Binding-site contacts:
Ligand atom C24 contacts residue GLN15 of chain 1.D at 3.6 Å.
Ligand atom O1 contacts residue TYR222 of chain 1.D at 2.7 Å (h-bond).
Ligand atom C35 contacts residue ASP177 of chain 1.D at 3.8 Å.
Ligand atom C38 contacts residue PRO173 of chain 1.D at 3.4 Å (hydrophobic).
Ligand atom C15 contacts residue THR221 of chain 1.D at 3.6 Å.
Ligand atom C6 contacts residue PRO220 of chain 1.D at 3.6 Å (hydrophobic).
Ligand atom O2 contacts residue THR221 of chain 1.D at 2.4 Å (h-bond).
Ligand atom C20 contacts residue GLN15 of chain 1.D at 3.5 Å.
Ligand atom C37 contacts residue LYS174 of chain 1.D at 3.4 Å.
Ligand atom C8 contacts residue TYR222 of chain 1.D at 3.5 Å (hydrophobic).
Ligand atom C24 contacts residue GDP1 of chain 1.M at 3.5 Å.
Ligand atom C2 contacts residue TYR208 of chain 1.D at 3.9 Å (hydrophobic).
Ligand atom C19 contacts residue GLN15 of chain 1.D at 3.4 Å.
Ligand atom C4 contacts residue PRO220 of chain 1.D at 3.4 Å (hydrophobic).
Ligand atom C23 contacts residue GLN15 of chain 1.D at 4.0 Å.
Ligand atom N1 contacts residue TYR222 of chain 1.D at 3.6 Å.
Ligand atom C16 contacts residue GLY223 of chain 1.D at 4.0 Å.
Ligand atom C2 contacts residue PRO220 of chain 1.D at 4.0 Å (hydrophobic).
Ligand atom C22 contacts residue GLN11 of chain 1.D at 3.2 Å.
Ligand atom C12 contacts residue TYR222 of chain 1.D at 4.0 Å (hydrophobic).
Ligand atom C24 contacts residue TYR222 of chain 1.D at 3.4 Å (hydrophobic).
Ligand atom C23 contacts residue GDP1 of chain 1.M at 3.4 Å.
Ligand atom C21 contacts residue GLN11 of chain 1.D at 3.4 Å.
Ligand atom O2 contacts residue GLY223 of chain 1.D at 2.9 Å (h-bond).
Ligand atom N5 contacts residue ASP177 of chain 1.D at 2.7 Å (salt-bridge).
Ligand atom C3 contacts residue PRO220 of chain 1.D at 3.7 Å (hydrophobic).
Ligand atom O2 contacts residue TYR222 of chain 1.D at 3.2 Å (h-bond).
Ligand atom C23 contacts residue TYR222 of chain 1.D at 3.2 Å (hydrophobic).
Ligand atom C22 contacts residue TYR222 of chain 1.D at 3.8 Å (hydrophobic).
Ligand atom C5 contacts residue PRO220 of chain 1.D at 3.4 Å (hydrophobic).
Ligand atom C38 contacts residue ASP177 of chain 1.D at 3.6 Å.
Ligand atom O3 contacts residue GLY223 of chain 1.D at 3.2 Å.
Ligand atom C18 contacts residue GLN15 of chain 1.D at 3.3 Å.
Ligand atom C13 contacts residue THR221 of chain 1.D at 3.9 Å.
Ligand atom C16 contacts residue THR221 of chain 1.D at 3.4 Å.
Ligand atom O8 contacts residue ASP177 of chain 1.D at 3.7 Å.
Ligand atom O1 contacts residue THR221 of chain 1.D at 3.3 Å.
Ligand atom C1 contacts residue LYS174 of chain 1.D at 3.4 Å.
Ligand atom C14 contacts residue THR221 of chain 1.D at 3.8 Å.
Ligand atom C1 contacts residue VAL175 of chain 1.D at 3.6 Å (hydrophobic).

Sequence of chain 1.D:
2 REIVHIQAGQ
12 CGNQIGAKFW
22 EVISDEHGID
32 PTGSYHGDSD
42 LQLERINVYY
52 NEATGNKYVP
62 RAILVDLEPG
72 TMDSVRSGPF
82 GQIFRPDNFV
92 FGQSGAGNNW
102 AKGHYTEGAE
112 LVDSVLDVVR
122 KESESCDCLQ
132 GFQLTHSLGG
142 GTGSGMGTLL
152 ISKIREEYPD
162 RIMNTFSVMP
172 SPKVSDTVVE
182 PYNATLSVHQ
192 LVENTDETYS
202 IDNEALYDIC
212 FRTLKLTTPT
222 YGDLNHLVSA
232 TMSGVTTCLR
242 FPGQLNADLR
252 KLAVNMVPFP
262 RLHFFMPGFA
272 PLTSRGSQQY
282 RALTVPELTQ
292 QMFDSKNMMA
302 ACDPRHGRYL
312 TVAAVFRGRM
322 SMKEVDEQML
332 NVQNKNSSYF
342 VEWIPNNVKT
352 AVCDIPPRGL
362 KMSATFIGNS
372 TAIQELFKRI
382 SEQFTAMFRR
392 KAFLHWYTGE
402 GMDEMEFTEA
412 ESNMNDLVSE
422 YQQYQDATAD

A protein and the small-molecule ligand that binds it are described below.
Small molecule (SMILES): CC[C@H](C)[C@@H]([C@@H](CC(=O)N1CCC[C@H]1[C@H](OC)[C@@H](C)C(=O)N[C@@H](Cc1ccccc1)C(=O)O)OC)N(C)C(=O)[C@@H](NC(=O)[C@]1(C)CCCN1)C(C)C